Binding-site contacts:
Ligand atom C8 contacts residue ASP3 of chain 1.B at 3.3 Å.
Ligand atom C7 contacts residue ASP3 of chain 1.B at 4.0 Å.
Ligand atom O7 contacts residue VAH4 of chain 1.B at 4.1 Å.
Ligand atom N2 contacts residue ARG5 of chain 1.B at 4.4 Å.
Ligand atom O7 contacts residue ARG5 of chain 1.B at 3.6 Å (salt-bridge).
Ligand atom C8 contacts residue TRP33 of chain 1.A at 3.8 Å (hydrophobic).
Ligand atom O4 contacts residue VAH4 of chain 1.B at 4.3 Å.
Ligand atom N2 contacts residue VAH4 of chain 1.B at 2.7 Å (h-bond).
Ligand atom C1 contacts residue VAH4 of chain 1.B at 1.4 Å.
Ligand atom C2 contacts residue VAH4 of chain 1.B at 2.4 Å.
Ligand atom O3 contacts residue VAH4 of chain 1.B at 4.2 Å.
Ligand atom C7 contacts residue ARG5 of chain 1.B at 3.9 Å.
Ligand atom C8 contacts residue PRO2 of chain 1.B at 4.1 Å (hydrophobic).
Ligand atom O6 contacts residue VAH4 of chain 1.B at 4.2 Å.
Ligand atom N2 contacts residue PRO2 of chain 1.B at 4.1 Å.
Ligand atom C6 contacts residue VAH4 of chain 1.B at 4.0 Å.
Ligand atom C3 contacts residue VAH4 of chain 1.B at 2.8 Å.
Ligand atom O5 contacts residue VAH4 of chain 1.B at 2.4 Å (h-bond).
Ligand atom C7 contacts residue VAH4 of chain 1.B at 3.6 Å.
Ligand atom C5 contacts residue VAH4 of chain 1.B at 2.6 Å.
Ligand atom C8 contacts residue VAH4 of chain 1.B at 4.1 Å.
Ligand atom O7 contacts residue ASP3 of chain 1.B at 4.1 Å.
Ligand atom C1 contacts residue ARG5 of chain 1.B at 3.7 Å.
Ligand atom C4 contacts residue VAH4 of chain 1.B at 3.2 Å.

Sequence of chain 1.A:
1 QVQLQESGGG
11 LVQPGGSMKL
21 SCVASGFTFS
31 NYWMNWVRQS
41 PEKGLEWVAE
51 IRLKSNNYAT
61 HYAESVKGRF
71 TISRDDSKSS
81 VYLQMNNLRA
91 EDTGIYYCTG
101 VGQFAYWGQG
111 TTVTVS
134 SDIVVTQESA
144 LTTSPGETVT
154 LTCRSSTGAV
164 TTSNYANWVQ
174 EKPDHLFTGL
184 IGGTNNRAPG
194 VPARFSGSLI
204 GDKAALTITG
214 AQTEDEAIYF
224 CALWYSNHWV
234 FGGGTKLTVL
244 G

Sequence of chain 1.B:
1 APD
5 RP

This small molecule binds to this protein.
Small molecule (SMILES): CC(=O)N[C@@H]1[C@@H](O)[C@@H](O)[C@@H](CO)O[C@@H]1O